This small molecule binds to this protein.
Small molecule (SMILES): C[C@H]1O[C@H](O[C@H]2[C@H](O)[C@@H](O)[C@@H](O[C@H]3[C@H](O)[C@@H](O)[C@@H](O)O[C@@H]3CO)O[C@@H]2CO)[C@H](O)[C@@H](O)[C@@H]1N[C@H]1C=C(CO)[C@@H](O)[C@H](O)[C@H]1O

Sequence of chain 1.A:
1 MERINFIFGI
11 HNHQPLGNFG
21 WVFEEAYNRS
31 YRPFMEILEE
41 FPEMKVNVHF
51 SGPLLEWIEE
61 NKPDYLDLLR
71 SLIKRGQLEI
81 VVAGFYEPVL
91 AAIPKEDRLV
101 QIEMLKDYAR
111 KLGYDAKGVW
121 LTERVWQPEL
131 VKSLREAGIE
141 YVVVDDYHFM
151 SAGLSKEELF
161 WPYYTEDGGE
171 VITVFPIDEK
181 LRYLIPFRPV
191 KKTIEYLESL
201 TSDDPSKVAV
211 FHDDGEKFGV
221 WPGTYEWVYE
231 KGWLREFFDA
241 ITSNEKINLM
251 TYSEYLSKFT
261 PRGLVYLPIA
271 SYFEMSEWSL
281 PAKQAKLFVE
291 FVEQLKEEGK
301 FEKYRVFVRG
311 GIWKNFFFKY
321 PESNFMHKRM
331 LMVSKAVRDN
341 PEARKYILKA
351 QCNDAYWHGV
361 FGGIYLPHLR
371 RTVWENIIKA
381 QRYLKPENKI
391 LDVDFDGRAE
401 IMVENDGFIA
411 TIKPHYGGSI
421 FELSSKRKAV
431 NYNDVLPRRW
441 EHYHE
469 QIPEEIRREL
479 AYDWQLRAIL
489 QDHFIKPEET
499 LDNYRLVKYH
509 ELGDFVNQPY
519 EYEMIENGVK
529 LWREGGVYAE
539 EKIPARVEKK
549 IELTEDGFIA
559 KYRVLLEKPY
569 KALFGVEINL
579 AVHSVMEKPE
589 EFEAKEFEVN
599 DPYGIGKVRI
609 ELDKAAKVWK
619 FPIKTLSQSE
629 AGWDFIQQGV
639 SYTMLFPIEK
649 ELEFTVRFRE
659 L

Binding-site contacts:
Ligand atom C4A contacts residue ASP354 of chain 1.A at 3.5 Å.
Ligand atom N4A contacts residue ASP214 of chain 1.A at 3.0 Å (salt-bridge).
Ligand atom O3 contacts residue ARG124 of chain 1.A at 3.1 Å (salt-bridge).
Ligand atom O3B contacts residue HIS13 of chain 1.A at 3.5 Å.
Ligand atom O2 contacts residue ARG182 of chain 1.A at 3.7 Å.
Ligand atom C4 contacts residue GLU274 of chain 1.A at 3.5 Å.
Ligand atom C2B contacts residue GLU123 of chain 1.A at 3.5 Å.
Ligand atom C1B contacts residue GLU123 of chain 1.A at 3.1 Å.
Ligand atom C2B contacts residue ASP214 of chain 1.A at 3.6 Å.
Ligand atom O2 contacts residue ARG124 of chain 1.A at 3.0 Å (salt-bridge).
Ligand atom C6 contacts residue TYR272 of chain 1.A at 3.6 Å (hydrophobic).
Ligand atom O3 contacts residue ASP213 of chain 1.A at 2.5 Å (salt-bridge).
Ligand atom C2 contacts residue ARG124 of chain 1.A at 3.4 Å.
Ligand atom O3 contacts residue ARG182 of chain 1.A at 3.1 Å (salt-bridge).
Ligand atom O1 contacts residue PHE187 of chain 1.A at 3.6 Å.
Ligand atom O2B contacts residue ASP214 of chain 1.A at 2.8 Å (salt-bridge).
Ligand atom O3 contacts residue ASP213 of chain 1.A at 3.6 Å.
Ligand atom C3B contacts residue ASP214 of chain 1.A at 3.4 Å.
Ligand atom O2B contacts residue HIS11 of chain 1.A at 3.0 Å (h-bond).
Ligand atom C3 contacts residue ASP214 of chain 1.A at 3.3 Å.
Ligand atom O3 contacts residue ASP214 of chain 1.A at 2.5 Å (salt-bridge).
Ligand atom O3 contacts residue LYS217 of chain 1.A at 3.6 Å.
Ligand atom O2 contacts residue ASP213 of chain 1.A at 2.7 Å (salt-bridge).
Ligand atom O2 contacts residue LYS217 of chain 1.A at 3.7 Å.
Ligand atom O3 contacts residue PHE187 of chain 1.A at 3.6 Å.
Ligand atom C5 contacts residue TRP221 of chain 1.A at 3.6 Å (hydrophobic).
Ligand atom C2 contacts residue TYR183 of chain 1.A at 3.6 Å (hydrophobic).
Ligand atom O6B contacts residue ASP354 of chain 1.A at 2.6 Å (salt-bridge).
Ligand atom O4 contacts residue TRP221 of chain 1.A at 3.5 Å.
Ligand atom O2 contacts residue ARG182 of chain 1.A at 2.8 Å (salt-bridge).
Ligand atom O3 contacts residue TYR183 of chain 1.A at 3.7 Å.
Ligand atom C3 contacts residue PHE187 of chain 1.A at 3.5 Å (hydrophobic).
Ligand atom O5 contacts residue TYR183 of chain 1.A at 3.6 Å.
Ligand atom C3 contacts residue ASP213 of chain 1.A at 3.7 Å.
Ligand atom C5 contacts residue TYR272 of chain 1.A at 3.6 Å (hydrophobic).
Ligand atom C1 contacts residue TYR272 of chain 1.A at 3.5 Å (hydrophobic).
Ligand atom C7B contacts residue GLU123 of chain 1.A at 3.3 Å.
Ligand atom C4 contacts residue ARG182 of chain 1.A at 3.6 Å.
Ligand atom O5 contacts residue TYR272 of chain 1.A at 3.2 Å.
Ligand atom C4 contacts residue TYR272 of chain 1.A at 3.4 Å (hydrophobic).